Sequence of chain 2.B:
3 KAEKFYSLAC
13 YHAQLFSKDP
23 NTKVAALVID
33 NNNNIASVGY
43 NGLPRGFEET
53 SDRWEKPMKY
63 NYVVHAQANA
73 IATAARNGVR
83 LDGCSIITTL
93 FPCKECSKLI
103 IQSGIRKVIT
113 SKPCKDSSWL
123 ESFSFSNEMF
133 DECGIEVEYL

Binding-site contacts:
Ligand atom C3' contacts residue ASP21 of chain 2.B at 3.3 Å.
Ligand atom O1P contacts residue ASN23 of chain 2.B at 3.8 Å.
Ligand atom N3 contacts residue HIS67 of chain 2.B at 3.4 Å.
Ligand atom N4 contacts residue ZN1 of chain 2.I at 2.7 Å.
Ligand atom C5 contacts residue HIS67 of chain 2.B at 3.7 Å.
Ligand atom O1P contacts residue LYS58 of chain 2.B at 3.0 Å.
Ligand atom O4' contacts residue VAL26 of chain 2.B at 3.4 Å.
Ligand atom P contacts residue THR24 of chain 2.B at 3.7 Å.
Ligand atom O5' contacts residue LYS61 of chain 2.B at 3.1 Å (salt-bridge).
Ligand atom O2P contacts residue TRP121 of chain 2.B at 3.2 Å (h-bond).
Ligand atom C4' contacts residue THR24 of chain 2.B at 3.7 Å.
Ligand atom O1P contacts residue TYR62 of chain 2.B at 3.5 Å (h-bond).
Ligand atom C5' contacts residue THR24 of chain 2.B at 3.6 Å.
Ligand atom O2 contacts residue VAL26 of chain 2.B at 3.7 Å.
Ligand atom O2 contacts residue ASN43 of chain 2.B at 3.6 Å.
Ligand atom C4 contacts residue HIS67 of chain 2.B at 3.4 Å.
Ligand atom N4 contacts residue CYS95 of chain 2.B at 2.8 Å (h-bond).
Ligand atom C2 contacts residue HIS67 of chain 2.B at 3.4 Å.
Ligand atom N3 contacts residue ZN1 of chain 2.I at 3.5 Å.
Ligand atom O3' contacts residue ASP21 of chain 2.B at 2.4 Å (salt-bridge).
Ligand atom N4 contacts residue PRO94 of chain 2.B at 3.3 Å.
Ligand atom O2 contacts residue HIS67 of chain 2.B at 3.3 Å.
Ligand atom O2 contacts residue GLN69 of chain 2.B at 3.7 Å.
Ligand atom N3 contacts residue GLN69 of chain 2.B at 2.8 Å (h-bond).
Ligand atom C2' contacts residue HIS67 of chain 2.B at 3.7 Å.
Ligand atom O3' contacts residue ASN43 of chain 2.B at 2.8 Å (h-bond).
Ligand atom N4 contacts residue GLN69 of chain 2.B at 3.4 Å (h-bond).
Ligand atom O5' contacts residue THR24 of chain 2.B at 3.8 Å.
Ligand atom O2 contacts residue ALA68 of chain 2.B at 3.0 Å (h-bond).
Ligand atom C4 contacts residue GLN69 of chain 2.B at 3.6 Å.
Ligand atom O3' contacts residue VAL65 of chain 2.B at 3.5 Å.
Ligand atom C4 contacts residue ZN1 of chain 2.I at 3.1 Å.
Ligand atom P contacts residue LYS61 of chain 2.B at 3.6 Å.
Ligand atom O3P contacts residue THR24 of chain 2.B at 2.5 Å (h-bond).
Ligand atom O2P contacts residue TYR62 of chain 2.B at 2.8 Å (h-bond).
Ligand atom O1P contacts residue LYS61 of chain 2.B at 2.8 Å (salt-bridge).
Ligand atom C4' contacts residue ASP21 of chain 2.B at 3.7 Å.
Ligand atom N4 contacts residue PHE93 of chain 2.B at 3.5 Å (h-bond).
Ligand atom P contacts residue TYR62 of chain 2.B at 3.7 Å.
Ligand atom C2 contacts residue GLN69 of chain 2.B at 3.7 Å.

A protein and the small-molecule ligand that binds it are described below.
Small molecule (SMILES): Nc1ccn([C@H]2C[C@H](O)[C@@H](COP(=O)(O)O)O2)c(=O)n1